Sequence of chain 1.A:
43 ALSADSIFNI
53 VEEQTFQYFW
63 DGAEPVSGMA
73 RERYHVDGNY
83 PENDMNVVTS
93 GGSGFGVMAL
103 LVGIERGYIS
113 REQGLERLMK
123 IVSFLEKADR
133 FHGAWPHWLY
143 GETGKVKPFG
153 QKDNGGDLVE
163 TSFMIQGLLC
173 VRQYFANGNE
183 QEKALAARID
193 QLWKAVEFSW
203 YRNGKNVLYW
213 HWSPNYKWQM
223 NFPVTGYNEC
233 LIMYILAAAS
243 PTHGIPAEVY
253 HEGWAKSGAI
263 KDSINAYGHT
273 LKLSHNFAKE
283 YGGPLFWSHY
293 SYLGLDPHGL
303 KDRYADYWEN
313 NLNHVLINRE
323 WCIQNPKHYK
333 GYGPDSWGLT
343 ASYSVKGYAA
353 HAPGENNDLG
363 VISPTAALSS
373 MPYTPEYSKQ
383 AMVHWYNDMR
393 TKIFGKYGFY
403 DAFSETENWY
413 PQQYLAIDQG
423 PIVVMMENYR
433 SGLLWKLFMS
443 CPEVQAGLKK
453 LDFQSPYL

This small molecule binds to this protein.
Small molecule (SMILES): OC[C@H]1O[C@@H](O[C@H]2[C@H](O[C@@H]3[C@@H](O)[C@H](O)[C@@H](CO)O[C@H]3O)O[C@H](CO)[C@@H](O)[C@@H]2O)[C@H](O)[C@@H](O)[C@@H]1O

Binding-site contacts:
Ligand atom C2 contacts residue TRP212 of chain 1.A at 4.0 Å (hydrophobic).
Ligand atom O3 contacts residue TRP212 of chain 1.A at 3.6 Å.
Ligand atom C6 contacts residue HIS213 of chain 1.A at 3.7 Å.
Ligand atom C6 contacts residue ASN278 of chain 1.A at 3.9 Å.
Ligand atom C3 contacts residue TRP212 of chain 1.A at 3.6 Å (hydrophobic).
Ligand atom C1 contacts residue TRP212 of chain 1.A at 3.7 Å (hydrophobic).
Ligand atom O4 contacts residue TRP212 of chain 1.A at 4.0 Å.
Ligand atom O4 contacts residue TRP289 of chain 1.A at 3.3 Å (h-bond).
Ligand atom O6 contacts residue ASN278 of chain 1.A at 3.0 Å (h-bond).
Ligand atom C6 contacts residue ASN230 of chain 1.A at 4.0 Å.
Ligand atom O6 contacts residue ASN230 of chain 1.A at 2.9 Å (h-bond).
Ligand atom O2 contacts residue TRP212 of chain 1.A at 3.7 Å.
Ligand atom C5 contacts residue PHE224 of chain 1.A at 3.8 Å (hydrophobic).
Ligand atom C3 contacts residue PHE224 of chain 1.A at 4.1 Å (hydrophobic).
Ligand atom C6 contacts residue PHE279 of chain 1.A at 4.1 Å (hydrophobic).
Ligand atom O4 contacts residue HIS213 of chain 1.A at 2.8 Å (h-bond).
Ligand atom C4 contacts residue ASN230 of chain 1.A at 4.2 Å.
Ligand atom C6 contacts residue PHE224 of chain 1.A at 3.7 Å (hydrophobic).
Ligand atom O2 contacts residue PHE224 of chain 1.A at 3.3 Å.
Ligand atom O2 contacts residue GLU231 of chain 1.A at 4.1 Å.
Ligand atom C4 contacts residue GLU231 of chain 1.A at 3.3 Å.
Ligand atom O1 contacts residue PHE279 of chain 1.A at 3.4 Å.
Ligand atom C2 contacts residue PHE224 of chain 1.A at 4.1 Å (hydrophobic).
Ligand atom O6 contacts residue MET222 of chain 1.A at 4.1 Å.
Ligand atom O4 contacts residue PHE151 of chain 1.A at 4.1 Å.
Ligand atom O3 contacts residue GLU231 of chain 1.A at 2.4 Å (salt-bridge).
Ligand atom C3 contacts residue GLU231 of chain 1.A at 3.5 Å.
Ligand atom C1 contacts residue PHE224 of chain 1.A at 4.1 Å (hydrophobic).
Ligand atom O3 contacts residue PHE151 of chain 1.A at 3.7 Å.
Ligand atom O4 contacts residue ASP155 of chain 1.A at 3.4 Å (salt-bridge).
Ligand atom C4 contacts residue HIS213 of chain 1.A at 3.9 Å.
Ligand atom O4 contacts residue ASP159 of chain 1.A at 4.2 Å.
Ligand atom O5 contacts residue PHE224 of chain 1.A at 3.7 Å.
Ligand atom C4 contacts residue PHE151 of chain 1.A at 4.1 Å (hydrophobic).
Ligand atom C5 contacts residue HIS213 of chain 1.A at 4.0 Å.
Ligand atom O4 contacts residue ASN230 of chain 1.A at 4.1 Å.
Ligand atom O4 contacts residue GLU231 of chain 1.A at 2.5 Å (salt-bridge).
Ligand atom O3 contacts residue HIS139 of chain 1.A at 3.6 Å.
Ligand atom C6 contacts residue TRP289 of chain 1.A at 4.0 Å (hydrophobic).
Ligand atom C6 contacts residue MET222 of chain 1.A at 4.0 Å (hydrophobic).